The small molecule below binds the protein below.
Small molecule (SMILES): CC1(C)S[C@@H]2[C@H](NC(=O)CCC[C@H](N)C(=O)O)C(=O)N2[C@H]1C(=O)O

Sequence of chain 1.A:
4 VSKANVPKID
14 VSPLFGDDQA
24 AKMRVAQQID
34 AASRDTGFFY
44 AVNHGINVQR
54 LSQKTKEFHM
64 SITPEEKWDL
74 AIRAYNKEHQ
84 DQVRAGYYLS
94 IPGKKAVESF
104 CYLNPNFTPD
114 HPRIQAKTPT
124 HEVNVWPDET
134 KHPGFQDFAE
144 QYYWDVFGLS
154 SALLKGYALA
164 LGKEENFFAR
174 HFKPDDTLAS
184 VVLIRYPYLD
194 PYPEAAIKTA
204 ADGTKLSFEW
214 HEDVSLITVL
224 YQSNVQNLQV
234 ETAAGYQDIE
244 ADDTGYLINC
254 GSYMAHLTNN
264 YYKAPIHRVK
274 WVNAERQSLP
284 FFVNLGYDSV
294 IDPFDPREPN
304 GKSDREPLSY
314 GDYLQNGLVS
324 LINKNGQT

Binding-site contacts:
Ligand atom C31 contacts residue SER281 of chain 1.A at 3.9 Å.
Ligand atom O15 contacts residue THR331 of chain 1.A at 3.8 Å.
Ligand atom N14 contacts residue TYR91 of chain 1.A at 3.1 Å (h-bond).
Ligand atom O19 contacts residue SER183 of chain 1.A at 2.7 Å (h-bond).
Ligand atom C37 contacts residue LEU223 of chain 1.A at 3.8 Å (hydrophobic).
Ligand atom C37 contacts residue SER281 of chain 1.A at 3.7 Å.
Ligand atom O43 contacts residue VAL272 of chain 1.A at 4.0 Å.
Ligand atom C13 contacts residue ILE187 of chain 1.A at 3.9 Å (hydrophobic).
Ligand atom C1 contacts residue SER183 of chain 1.A at 3.8 Å.
Ligand atom C4 contacts residue PHE285 of chain 1.A at 4.0 Å (hydrophobic).
Ligand atom S17 contacts residue FE21 of chain 1.B at 3.0 Å.
Ligand atom C33 contacts residue HIS214 of chain 1.A at 4.0 Å.
Ligand atom O42 contacts residue GLN225 of chain 1.A at 4.0 Å.
Ligand atom C16 contacts residue FE21 of chain 1.B at 4.0 Å.
Ligand atom O43 contacts residue TYR189 of chain 1.A at 2.5 Å (h-bond).
Ligand atom N14 contacts residue CYS104 of chain 1.A at 4.0 Å.
Ligand atom N11 contacts residue PHE285 of chain 1.A at 4.1 Å.
Ligand atom N29 contacts residue ILE187 of chain 1.A at 4.1 Å.
Ligand atom C33 contacts residue VAL272 of chain 1.A at 3.8 Å (hydrophobic).
Ligand atom S17 contacts residue PHE285 of chain 1.A at 4.0 Å.
Ligand atom C33 contacts residue FE21 of chain 1.B at 3.5 Å.
Ligand atom C30 contacts residue ILE187 of chain 1.A at 3.6 Å (hydrophobic).
Ligand atom C16 contacts residue PHE211 of chain 1.A at 3.9 Å (hydrophobic).
Ligand atom S17 contacts residue ASP216 of chain 1.A at 4.1 Å.
Ligand atom C12 contacts residue PHE211 of chain 1.A at 4.0 Å (hydrophobic).
Ligand atom C31 contacts residue ILE187 of chain 1.A at 3.8 Å (hydrophobic).
Ligand atom C32 contacts residue FE21 of chain 1.B at 3.8 Å.
Ligand atom O18 contacts residue ILE187 of chain 1.A at 3.2 Å.
Ligand atom O42 contacts residue ILE187 of chain 1.A at 4.1 Å.
Ligand atom C1 contacts residue ARG87 of chain 1.A at 3.6 Å.
Ligand atom C2 contacts residue CYS104 of chain 1.A at 4.1 Å (hydrophobic).
Ligand atom O20 contacts residue LEU321 of chain 1.A at 3.8 Å.
Ligand atom C16 contacts residue HIS214 of chain 1.A at 3.9 Å.
Ligand atom S17 contacts residue HIS214 of chain 1.A at 3.9 Å.
Ligand atom C3 contacts residue LEU321 of chain 1.A at 4.0 Å (hydrophobic).
Ligand atom C31 contacts residue TYR189 of chain 1.A at 3.5 Å (hydrophobic).
Ligand atom O42 contacts residue TYR189 of chain 1.A at 3.8 Å.
Ligand atom O42 contacts residue SER281 of chain 1.A at 2.8 Å (h-bond).
Ligand atom O20 contacts residue ARG87 of chain 1.A at 2.8 Å (salt-bridge).
Ligand atom O19 contacts residue ARG87 of chain 1.A at 3.1 Å (salt-bridge).